Binding-site contacts:
Ligand atom O5 contacts residue GLU166 of chain 1.A at 3.9 Å.
Ligand atom O6 contacts residue ASN118 of chain 1.A at 4.5 Å.
Ligand atom C8 contacts residue GLU166 of chain 1.A at 3.8 Å.
Ligand atom C7 contacts residue ASN118 of chain 1.A at 3.2 Å.
Ligand atom O7 contacts residue HIS167 of chain 1.A at 4.2 Å.
Ligand atom C5 contacts residue ASN118 of chain 1.A at 3.6 Å.
Ligand atom O7 contacts residue ASN118 of chain 1.A at 3.3 Å (h-bond).
Ligand atom C4 contacts residue ASN118 of chain 1.A at 4.1 Å.
Ligand atom N2 contacts residue VAL116 of chain 1.A at 4.4 Å.
Ligand atom O3 contacts residue TRP168 of chain 1.A at 3.4 Å (h-bond).
Ligand atom C8 contacts residue HIS167 of chain 1.A at 4.0 Å.
Ligand atom N2 contacts residue ASN118 of chain 1.A at 2.7 Å (h-bond).
Ligand atom C8 contacts residue TRP168 of chain 1.A at 3.7 Å (hydrophobic).
Ligand atom C7 contacts residue GLU166 of chain 1.A at 4.2 Å.
Ligand atom C8 contacts residue ASN118 of chain 1.A at 4.3 Å.
Ligand atom O7 contacts residue GLU166 of chain 1.A at 3.7 Å.
Ligand atom N2 contacts residue TRP168 of chain 1.A at 4.1 Å.
Ligand atom O7 contacts residue TRP168 of chain 1.A at 3.9 Å.
Ligand atom C3 contacts residue ASN118 of chain 1.A at 3.6 Å.
Ligand atom C7 contacts residue TRP168 of chain 1.A at 3.7 Å (hydrophobic).
Ligand atom O5 contacts residue ASN118 of chain 1.A at 2.4 Å (h-bond).
Ligand atom C1 contacts residue GLU166 of chain 1.A at 3.8 Å.
Ligand atom C8 contacts residue VAL117 of chain 1.A at 4.0 Å (hydrophobic).
Ligand atom C2 contacts residue ASN118 of chain 1.A at 2.2 Å.
Ligand atom O3 contacts residue ASP4 of chain 1.B at 4.2 Å.
Ligand atom C1 contacts residue ASN118 of chain 1.A at 1.4 Å.
Ligand atom C8 contacts residue VAL116 of chain 1.A at 3.5 Å (hydrophobic).
Ligand atom C2 contacts residue GLU166 of chain 1.A at 4.2 Å.

A small-molecule ligand and the protein it binds are described below.
Small molecule (SMILES): CC(=O)N[C@@H]1[C@@H](O)[C@H](O)[C@@H](CO)O[C@H]1O

Sequence of chain 1.A:
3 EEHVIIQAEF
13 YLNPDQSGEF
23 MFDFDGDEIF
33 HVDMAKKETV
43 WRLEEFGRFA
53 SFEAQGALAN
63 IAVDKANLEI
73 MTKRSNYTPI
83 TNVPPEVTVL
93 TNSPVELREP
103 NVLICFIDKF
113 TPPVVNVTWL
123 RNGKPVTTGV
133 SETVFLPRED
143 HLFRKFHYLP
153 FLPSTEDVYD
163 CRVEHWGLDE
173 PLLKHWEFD

Sequence of chain 1.B:
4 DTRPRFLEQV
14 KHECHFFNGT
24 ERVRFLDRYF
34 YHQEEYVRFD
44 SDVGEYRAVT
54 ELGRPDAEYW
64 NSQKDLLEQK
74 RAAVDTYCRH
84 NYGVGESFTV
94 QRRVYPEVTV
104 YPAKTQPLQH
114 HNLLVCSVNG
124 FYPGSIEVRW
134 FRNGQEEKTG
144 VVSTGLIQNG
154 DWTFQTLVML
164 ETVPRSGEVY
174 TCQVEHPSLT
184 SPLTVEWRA